This protein binds this small molecule.
Small molecule (SMILES): CC(=O)N[C@@H]1[C@@H](O)[C@H](O)[C@@H](CO)O[C@H]1O

Binding-site contacts:
Ligand atom O3 contacts residue LEU416 of chain 1.O at 3.8 Å.
Ligand atom N2 contacts residue ASN168 of chain 1.P at 2.9 Å (h-bond).
Ligand atom O7 contacts residue LEU416 of chain 1.O at 3.9 Å.
Ligand atom C8 contacts residue LEU416 of chain 1.O at 4.0 Å (hydrophobic).
Ligand atom C8 contacts residue ASN168 of chain 1.P at 4.4 Å.
Ligand atom O5 contacts residue ASN168 of chain 1.P at 2.4 Å (h-bond).
Ligand atom C1 contacts residue ASN168 of chain 1.P at 1.4 Å.
Ligand atom C4 contacts residue ASN168 of chain 1.P at 4.2 Å.
Ligand atom C2 contacts residue ASN168 of chain 1.P at 2.5 Å.
Ligand atom C3 contacts residue ASN168 of chain 1.P at 3.8 Å.
Ligand atom C8 contacts residue ASP434 of chain 1.O at 4.0 Å.
Ligand atom O7 contacts residue ASN168 of chain 1.P at 3.1 Å (h-bond).
Ligand atom N2 contacts residue LEU416 of chain 1.O at 4.2 Å.
Ligand atom C7 contacts residue LEU416 of chain 1.O at 3.9 Å (hydrophobic).
Ligand atom C7 contacts residue ASN168 of chain 1.P at 3.2 Å.
Ligand atom C5 contacts residue ASN168 of chain 1.P at 3.7 Å.

Sequence of chain 1.P:
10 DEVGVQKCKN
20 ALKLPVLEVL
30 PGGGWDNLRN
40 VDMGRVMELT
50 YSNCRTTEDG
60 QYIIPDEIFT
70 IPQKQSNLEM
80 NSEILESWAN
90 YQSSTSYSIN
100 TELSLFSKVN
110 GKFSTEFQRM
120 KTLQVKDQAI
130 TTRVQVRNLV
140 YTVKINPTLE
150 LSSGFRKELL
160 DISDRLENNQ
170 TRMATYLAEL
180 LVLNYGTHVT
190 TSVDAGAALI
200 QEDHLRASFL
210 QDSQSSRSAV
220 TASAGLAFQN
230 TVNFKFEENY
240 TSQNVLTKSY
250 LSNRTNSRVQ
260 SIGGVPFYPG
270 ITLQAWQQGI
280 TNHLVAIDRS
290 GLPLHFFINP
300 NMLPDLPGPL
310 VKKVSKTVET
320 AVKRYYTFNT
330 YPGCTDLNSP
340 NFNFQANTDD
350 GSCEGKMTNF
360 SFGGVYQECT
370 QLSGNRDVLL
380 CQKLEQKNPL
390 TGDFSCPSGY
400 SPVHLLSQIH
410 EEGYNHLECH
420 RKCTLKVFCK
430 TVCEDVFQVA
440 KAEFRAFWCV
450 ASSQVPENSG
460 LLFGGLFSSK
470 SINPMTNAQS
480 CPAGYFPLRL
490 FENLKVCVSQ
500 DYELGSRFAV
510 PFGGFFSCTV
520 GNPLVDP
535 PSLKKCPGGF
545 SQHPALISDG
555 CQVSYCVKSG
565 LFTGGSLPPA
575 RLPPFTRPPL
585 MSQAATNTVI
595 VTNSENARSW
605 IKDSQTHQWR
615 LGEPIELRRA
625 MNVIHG

Sequence of chain 1.O:
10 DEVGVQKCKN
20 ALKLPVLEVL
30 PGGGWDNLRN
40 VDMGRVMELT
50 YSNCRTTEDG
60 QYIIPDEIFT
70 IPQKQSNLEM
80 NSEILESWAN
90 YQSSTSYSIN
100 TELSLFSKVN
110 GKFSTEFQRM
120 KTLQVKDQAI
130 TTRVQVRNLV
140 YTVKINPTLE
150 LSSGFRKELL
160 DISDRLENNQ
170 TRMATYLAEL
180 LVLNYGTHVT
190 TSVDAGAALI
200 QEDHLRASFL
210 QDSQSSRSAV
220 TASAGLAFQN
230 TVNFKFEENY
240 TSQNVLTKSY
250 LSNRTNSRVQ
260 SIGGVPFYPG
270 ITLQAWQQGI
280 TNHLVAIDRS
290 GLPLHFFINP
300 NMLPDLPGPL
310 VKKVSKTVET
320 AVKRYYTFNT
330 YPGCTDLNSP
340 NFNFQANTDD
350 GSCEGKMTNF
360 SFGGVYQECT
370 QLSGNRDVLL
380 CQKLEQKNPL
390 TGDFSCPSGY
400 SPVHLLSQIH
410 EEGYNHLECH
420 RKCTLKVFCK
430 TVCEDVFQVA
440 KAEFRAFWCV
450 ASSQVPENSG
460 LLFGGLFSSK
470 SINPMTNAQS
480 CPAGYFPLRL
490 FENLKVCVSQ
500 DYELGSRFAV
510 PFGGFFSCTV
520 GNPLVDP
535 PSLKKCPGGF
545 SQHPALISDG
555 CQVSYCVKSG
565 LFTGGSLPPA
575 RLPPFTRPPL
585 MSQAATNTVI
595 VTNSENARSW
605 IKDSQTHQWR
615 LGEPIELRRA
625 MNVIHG